Binding-site contacts:
Ligand atom N02 contacts residue TRP291 of chain 1.B at 2.7 Å (h-bond).
Ligand atom C17 contacts residue GLU296 of chain 1.B at 3.4 Å.
Ligand atom N02 contacts residue TYR292 of chain 1.B at 3.6 Å.
Ligand atom C16 contacts residue GLU296 of chain 1.B at 3.2 Å.
Ligand atom C02 contacts residue GLU296 of chain 1.B at 3.4 Å.
Ligand atom C07 contacts residue GLY290 of chain 1.B at 3.6 Å.
Ligand atom C22 contacts residue GLU296 of chain 1.B at 3.6 Å.
Ligand atom C25 contacts residue ASP301 of chain 1.B at 3.3 Å.
Ligand atom C07 contacts residue HEM1 of chain 1.H at 3.4 Å.
Ligand atom C06 contacts residue GLU296 of chain 1.B at 3.5 Å.
Ligand atom N01 contacts residue HEM1 of chain 1.H at 3.7 Å.
Ligand atom N21 contacts residue ARG300 of chain 1.B at 3.4 Å.
Ligand atom C02 contacts residue TRP291 of chain 1.B at 3.7 Å (hydrophobic).
Ligand atom C02 contacts residue HEM1 of chain 1.H at 3.5 Å.
Ligand atom N21 contacts residue GLU296 of chain 1.B at 3.0 Å (salt-bridge).
Ligand atom N02 contacts residue GLU296 of chain 1.B at 2.6 Å (salt-bridge).
Ligand atom C08 contacts residue HEM1 of chain 1.H at 3.3 Å.
Ligand atom C24 contacts residue ARG300 of chain 1.B at 3.6 Å.
Ligand atom C08 contacts residue GLU296 of chain 1.B at 3.7 Å.
Ligand atom C04 contacts residue HEM1 of chain 1.H at 3.7 Å.
Ligand atom C25 contacts residue ARG307 of chain 1.B at 3.1 Å.
Ligand atom C13 contacts residue TYR292 of chain 1.B at 3.7 Å (hydrophobic).
Ligand atom N02 contacts residue HEM1 of chain 1.H at 3.5 Å.
Ligand atom C07 contacts residue PHE288 of chain 1.B at 3.8 Å (hydrophobic).
Ligand atom F13 contacts residue TYR292 of chain 1.B at 3.1 Å.
Ligand atom F13 contacts residue PRO269 of chain 1.B at 3.4 Å.
Ligand atom C16 contacts residue HEM1 of chain 1.H at 3.6 Å.
Ligand atom C03 contacts residue HEM1 of chain 1.H at 3.4 Å.
Ligand atom C22 contacts residue ARG300 of chain 1.B at 3.7 Å.
Ligand atom F13 contacts residue GLN182 of chain 1.B at 2.8 Å.
Ligand atom N21 contacts residue ASP301 of chain 1.B at 3.2 Å (salt-bridge).
Ligand atom N01 contacts residue GLU296 of chain 1.B at 2.6 Å (salt-bridge).
Ligand atom C15 contacts residue GLU296 of chain 1.B at 3.3 Å.
Ligand atom C12 contacts residue GLN182 of chain 1.B at 3.6 Å.
Ligand atom C09 contacts residue VAL271 of chain 1.B at 3.4 Å (hydrophobic).
Ligand atom C18 contacts residue HEM1 of chain 1.H at 3.6 Å.
Ligand atom C23 contacts residue ARG300 of chain 1.B at 3.3 Å.
Ligand atom C05 contacts residue VAL271 of chain 1.B at 3.7 Å (hydrophobic).
Ligand atom C14 contacts residue TYR292 of chain 1.B at 3.5 Å (hydrophobic).
Ligand atom C13 contacts residue GLN182 of chain 1.B at 3.4 Å.

A protein and the small-molecule ligand that binds it are described below.
Small molecule (SMILES): Cc1cc(N)nc(CCc2cc(F)cc(CC[C@H]3CCCN3)c2)c1

Sequence of chain 1.B:
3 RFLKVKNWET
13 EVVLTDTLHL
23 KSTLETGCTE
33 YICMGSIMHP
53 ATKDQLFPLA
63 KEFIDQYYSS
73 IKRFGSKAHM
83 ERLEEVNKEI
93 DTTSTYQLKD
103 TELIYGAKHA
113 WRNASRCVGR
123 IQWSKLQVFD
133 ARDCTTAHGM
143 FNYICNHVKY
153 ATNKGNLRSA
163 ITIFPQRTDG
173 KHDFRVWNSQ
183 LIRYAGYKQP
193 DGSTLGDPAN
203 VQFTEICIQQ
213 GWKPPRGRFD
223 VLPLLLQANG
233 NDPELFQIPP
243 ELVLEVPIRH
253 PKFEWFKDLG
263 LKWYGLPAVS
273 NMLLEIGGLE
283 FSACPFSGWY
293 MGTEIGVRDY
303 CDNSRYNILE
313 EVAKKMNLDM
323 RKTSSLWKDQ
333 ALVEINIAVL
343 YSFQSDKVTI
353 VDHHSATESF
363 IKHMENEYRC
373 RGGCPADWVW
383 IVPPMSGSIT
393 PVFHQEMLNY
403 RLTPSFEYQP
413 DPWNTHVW